The small molecule below binds the protein below.
Small molecule (SMILES): CCCCCCCCCCC[C@@H](O)CC(=O)N[C@H]1[C@@H](OP(=O)(O)O)O[C@H](CO)[C@@H](O)[C@@H]1OC(=O)C[C@H](O)CCCCCCCCCCC

Binding-site contacts:
Ligand atom O7 contacts residue LP41 of chain 1.F at 3.8 Å.
Ligand atom C1 contacts residue ARG171 of chain 1.A at 4.4 Å.
Ligand atom P45 contacts residue HIS143 of chain 1.A at 4.0 Å.
Ligand atom O46 contacts residue ARG119 of chain 1.A at 3.4 Å (salt-bridge).
Ligand atom C6 contacts residue LP41 of chain 1.F at 2.4 Å.
Ligand atom O5 contacts residue ARG171 of chain 1.A at 4.2 Å.
Ligand atom C29 contacts residue LP41 of chain 1.F at 3.8 Å.
Ligand atom O7 contacts residue TYR13 of chain 1.A at 4.2 Å.
Ligand atom O47 contacts residue ASP139 of chain 1.A at 3.8 Å.
Ligand atom O4 contacts residue GLU117 of chain 1.A at 3.3 Å (salt-bridge).
Ligand atom O46 contacts residue ARG72 of chain 1.A at 3.7 Å.
Ligand atom O46 contacts residue GLU117 of chain 1.A at 3.7 Å.
Ligand atom O48 contacts residue GLN142 of chain 1.A at 4.1 Å.
Ligand atom C8 contacts residue ARG20 of chain 1.A at 4.1 Å.
Ligand atom O6 contacts residue ARG72 of chain 1.A at 3.9 Å.
Ligand atom P45 contacts residue ARG119 of chain 1.A at 4.0 Å.
Ligand atom O47 contacts residue ARG72 of chain 1.A at 2.9 Å (salt-bridge).
Ligand atom O3 contacts residue LP41 of chain 1.F at 3.9 Å.
Ligand atom O6 contacts residue ARG171 of chain 1.A at 3.9 Å.
Ligand atom O6 contacts residue LP41 of chain 1.F at 1.5 Å.
Ligand atom O5 contacts residue ARG72 of chain 1.A at 4.0 Å.
Ligand atom O48 contacts residue HIS143 of chain 1.A at 3.2 Å (h-bond).
Ligand atom O46 contacts residue HIS143 of chain 1.A at 3.7 Å.
Ligand atom P45 contacts residue ARG72 of chain 1.A at 4.1 Å.
Ligand atom C5 contacts residue LP41 of chain 1.F at 3.5 Å.
Ligand atom O47 contacts residue ARG119 of chain 1.A at 3.9 Å.
Ligand atom O48 contacts residue ARG119 of chain 1.A at 4.4 Å.
Ligand atom O5 contacts residue LP41 of chain 1.F at 4.2 Å.
Ligand atom C28 contacts residue LP41 of chain 1.F at 4.2 Å.
Ligand atom C5 contacts residue ARG72 of chain 1.A at 4.3 Å.

Sequence of chain 1.A:
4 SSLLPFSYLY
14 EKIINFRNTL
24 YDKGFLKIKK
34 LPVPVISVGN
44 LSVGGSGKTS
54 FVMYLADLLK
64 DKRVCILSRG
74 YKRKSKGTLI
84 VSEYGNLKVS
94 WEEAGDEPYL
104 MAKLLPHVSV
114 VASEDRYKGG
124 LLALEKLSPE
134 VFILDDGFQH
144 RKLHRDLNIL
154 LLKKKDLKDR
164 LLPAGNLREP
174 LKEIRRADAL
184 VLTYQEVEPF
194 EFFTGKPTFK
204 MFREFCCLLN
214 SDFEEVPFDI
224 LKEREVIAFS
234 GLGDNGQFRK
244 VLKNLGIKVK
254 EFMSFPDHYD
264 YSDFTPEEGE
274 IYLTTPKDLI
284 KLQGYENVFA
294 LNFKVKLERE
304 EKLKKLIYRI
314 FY